Binding-site contacts:
Ligand atom C5 contacts residue ASN1072 of chain 1.A at 3.7 Å.
Ligand atom C3 contacts residue ASN1072 of chain 1.A at 3.8 Å.
Ligand atom C2 contacts residue ASN1072 of chain 1.A at 2.5 Å.
Ligand atom O6 contacts residue NAG1 of chain 1.LA at 4.5 Å.
Ligand atom C6 contacts residue ALA704 of chain 1.A at 3.7 Å (hydrophobic).
Ligand atom C7 contacts residue GLU1070 of chain 1.A at 4.3 Å.
Ligand atom C4 contacts residue ALA704 of chain 1.A at 3.8 Å (hydrophobic).
Ligand atom C4 contacts residue ASN1072 of chain 1.A at 4.2 Å.
Ligand atom C8 contacts residue LYS1071 of chain 1.A at 4.2 Å.
Ligand atom O5 contacts residue ASN1072 of chain 1.A at 2.4 Å (h-bond).
Ligand atom C4 contacts residue NAG1 of chain 1.LA at 2.4 Å.
Ligand atom O4 contacts residue ALA704 of chain 1.A at 3.5 Å.
Ligand atom C3 contacts residue ALA704 of chain 1.A at 4.3 Å (hydrophobic).
Ligand atom O7 contacts residue ASN1072 of chain 1.A at 3.8 Å.
Ligand atom C5 contacts residue ALA704 of chain 1.A at 3.2 Å (hydrophobic).
Ligand atom O4 contacts residue NAG1 of chain 1.LA at 1.6 Å.
Ligand atom C1 contacts residue GLN893 of chain 1.B at 4.2 Å.
Ligand atom N2 contacts residue ASN1072 of chain 1.A at 2.8 Å (h-bond).
Ligand atom O5 contacts residue NAG1 of chain 1.LA at 4.5 Å.
Ligand atom O3 contacts residue NAG1 of chain 1.LA at 3.1 Å (h-bond).
Ligand atom C1 contacts residue ASN1072 of chain 1.A at 1.4 Å.
Ligand atom C6 contacts residue NAG1 of chain 1.LA at 3.2 Å.
Ligand atom C5 contacts residue NAG1 of chain 1.LA at 3.4 Å.
Ligand atom O5 contacts residue ALA704 of chain 1.A at 4.2 Å.
Ligand atom C8 contacts residue GLU1070 of chain 1.A at 2.9 Å.
Ligand atom C3 contacts residue NAG1 of chain 1.LA at 3.5 Å.
Ligand atom O6 contacts residue ALA704 of chain 1.A at 3.9 Å.
Ligand atom C7 contacts residue ASN1072 of chain 1.A at 3.5 Å.

Sequence of chain 1.A:
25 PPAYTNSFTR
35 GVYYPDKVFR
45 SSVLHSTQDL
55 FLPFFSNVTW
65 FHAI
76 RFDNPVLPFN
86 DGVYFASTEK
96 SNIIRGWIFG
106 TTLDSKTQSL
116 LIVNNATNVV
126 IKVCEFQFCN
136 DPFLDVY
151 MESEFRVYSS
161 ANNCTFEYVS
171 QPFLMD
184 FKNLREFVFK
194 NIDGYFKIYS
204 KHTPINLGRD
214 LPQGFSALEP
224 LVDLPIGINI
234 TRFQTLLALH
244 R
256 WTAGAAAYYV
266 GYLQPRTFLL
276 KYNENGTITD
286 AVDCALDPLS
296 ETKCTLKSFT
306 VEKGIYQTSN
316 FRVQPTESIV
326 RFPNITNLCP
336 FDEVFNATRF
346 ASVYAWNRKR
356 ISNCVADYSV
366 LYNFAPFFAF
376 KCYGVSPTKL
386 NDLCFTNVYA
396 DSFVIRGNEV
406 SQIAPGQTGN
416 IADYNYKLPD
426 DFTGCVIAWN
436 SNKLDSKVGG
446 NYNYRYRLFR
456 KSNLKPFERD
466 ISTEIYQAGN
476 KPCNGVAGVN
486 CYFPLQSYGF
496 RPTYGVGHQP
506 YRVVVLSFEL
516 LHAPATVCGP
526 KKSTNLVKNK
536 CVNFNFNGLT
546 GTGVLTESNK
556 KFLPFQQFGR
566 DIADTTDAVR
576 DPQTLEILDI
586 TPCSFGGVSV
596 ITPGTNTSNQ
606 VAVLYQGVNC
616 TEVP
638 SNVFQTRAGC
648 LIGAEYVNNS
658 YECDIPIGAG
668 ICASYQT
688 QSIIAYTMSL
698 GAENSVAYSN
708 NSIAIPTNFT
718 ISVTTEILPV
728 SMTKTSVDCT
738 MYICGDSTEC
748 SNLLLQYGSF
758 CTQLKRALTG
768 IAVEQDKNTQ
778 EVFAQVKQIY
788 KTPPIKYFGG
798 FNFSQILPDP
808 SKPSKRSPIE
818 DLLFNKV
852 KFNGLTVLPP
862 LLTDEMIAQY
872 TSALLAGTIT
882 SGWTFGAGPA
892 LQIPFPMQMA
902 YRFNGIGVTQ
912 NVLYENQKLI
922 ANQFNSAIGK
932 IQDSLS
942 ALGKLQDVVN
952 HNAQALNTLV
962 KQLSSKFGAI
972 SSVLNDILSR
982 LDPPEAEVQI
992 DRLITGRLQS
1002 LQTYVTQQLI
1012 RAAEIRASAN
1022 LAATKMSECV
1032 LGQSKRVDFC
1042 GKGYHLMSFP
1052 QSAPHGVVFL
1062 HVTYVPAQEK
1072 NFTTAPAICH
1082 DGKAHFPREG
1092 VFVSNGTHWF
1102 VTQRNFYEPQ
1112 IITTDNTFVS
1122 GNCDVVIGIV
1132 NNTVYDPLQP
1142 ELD

Sequence of chain 1.B:
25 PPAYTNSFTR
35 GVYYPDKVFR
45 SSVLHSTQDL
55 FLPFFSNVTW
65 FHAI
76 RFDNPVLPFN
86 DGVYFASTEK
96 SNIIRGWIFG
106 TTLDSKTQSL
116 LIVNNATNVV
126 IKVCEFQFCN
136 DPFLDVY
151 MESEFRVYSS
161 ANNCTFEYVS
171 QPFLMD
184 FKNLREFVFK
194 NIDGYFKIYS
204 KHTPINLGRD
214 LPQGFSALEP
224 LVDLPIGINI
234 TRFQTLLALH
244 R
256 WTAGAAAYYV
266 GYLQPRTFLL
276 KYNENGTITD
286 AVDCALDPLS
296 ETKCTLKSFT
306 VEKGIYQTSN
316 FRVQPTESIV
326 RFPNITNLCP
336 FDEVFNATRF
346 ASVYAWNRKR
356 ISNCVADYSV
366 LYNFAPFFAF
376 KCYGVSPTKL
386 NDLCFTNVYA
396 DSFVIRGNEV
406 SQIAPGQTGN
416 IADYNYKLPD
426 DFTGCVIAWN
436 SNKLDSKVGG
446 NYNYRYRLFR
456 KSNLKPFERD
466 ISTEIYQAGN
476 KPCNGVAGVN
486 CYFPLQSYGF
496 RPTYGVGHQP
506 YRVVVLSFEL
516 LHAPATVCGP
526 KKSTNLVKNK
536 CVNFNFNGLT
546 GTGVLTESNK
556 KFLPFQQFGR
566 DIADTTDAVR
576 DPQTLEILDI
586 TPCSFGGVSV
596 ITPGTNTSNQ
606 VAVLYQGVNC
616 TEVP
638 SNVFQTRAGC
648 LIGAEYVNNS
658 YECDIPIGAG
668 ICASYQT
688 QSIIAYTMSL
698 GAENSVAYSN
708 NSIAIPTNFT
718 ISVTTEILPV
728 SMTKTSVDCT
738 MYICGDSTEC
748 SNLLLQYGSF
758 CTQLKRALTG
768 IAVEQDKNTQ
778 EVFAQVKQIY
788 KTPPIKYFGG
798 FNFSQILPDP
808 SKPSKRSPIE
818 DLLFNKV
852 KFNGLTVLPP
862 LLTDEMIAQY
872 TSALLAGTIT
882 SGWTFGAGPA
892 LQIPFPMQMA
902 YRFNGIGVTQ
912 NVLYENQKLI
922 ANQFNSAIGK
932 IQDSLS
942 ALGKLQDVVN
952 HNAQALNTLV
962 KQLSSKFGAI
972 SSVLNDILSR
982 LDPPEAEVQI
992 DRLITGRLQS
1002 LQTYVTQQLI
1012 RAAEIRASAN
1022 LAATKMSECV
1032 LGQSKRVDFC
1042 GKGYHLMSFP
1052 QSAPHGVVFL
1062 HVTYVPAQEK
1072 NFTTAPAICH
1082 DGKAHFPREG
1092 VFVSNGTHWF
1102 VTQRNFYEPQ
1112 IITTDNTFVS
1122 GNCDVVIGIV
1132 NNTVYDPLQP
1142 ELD

The protein below binds the small molecule below.
Small molecule (SMILES): CC(=O)N[C@@H]1[C@@H](O)[C@H](O)[C@@H](CO)O[C@H]1O